The protein below binds the small molecule below.
Small molecule (SMILES): O=CCCCCO

Binding-site contacts:
Ligand atom O1 contacts residue LEU258 of chain 1.A at 3.4 Å.
Ligand atom C3 contacts residue ASP79 of chain 1.A at 4.5 Å.
Ligand atom O5 contacts residue ASP107 of chain 1.A at 3.8 Å.
Ligand atom C4 contacts residue CYS144 of chain 1.A at 4.5 Å (hydrophobic).
Ligand atom O1 contacts residue TYR68 of chain 1.A at 3.9 Å.
Ligand atom C2 contacts residue GLY145 of chain 1.A at 3.7 Å.
Ligand atom C5 contacts residue ASN231 of chain 1.A at 4.0 Å.
Ligand atom O5 contacts residue ARG179 of chain 1.A at 3.5 Å (salt-bridge).
Ligand atom C5 contacts residue ILE233 of chain 1.A at 4.2 Å (hydrophobic).
Ligand atom C4 contacts residue GLY145 of chain 1.A at 4.1 Å.
Ligand atom O1 contacts residue HIS146 of chain 1.A at 4.3 Å.
Ligand atom C5 contacts residue SER257 of chain 1.A at 3.9 Å.
Ligand atom O1 contacts residue ILE233 of chain 1.A at 3.6 Å.
Ligand atom C3 contacts residue ARG179 of chain 1.A at 4.4 Å.
Ligand atom O1 contacts residue CYS144 of chain 1.A at 2.6 Å (h-bond).
Ligand atom C1 contacts residue TYR68 of chain 1.A at 3.7 Å (hydrophobic).
Ligand atom C5 contacts residue MG1 of chain 1.C at 4.5 Å.
Ligand atom C5 contacts residue ARG179 of chain 1.A at 4.2 Å.
Ligand atom C4 contacts residue ASN231 of chain 1.A at 3.5 Å.
Ligand atom C3 contacts residue ILE233 of chain 1.A at 4.0 Å (hydrophobic).
Ligand atom C3 contacts residue GLY145 of chain 1.A at 3.0 Å.
Ligand atom C1 contacts residue CYS144 of chain 1.A at 1.7 Å (hydrophobic).
Ligand atom C2 contacts residue ILE233 of chain 1.A at 2.9 Å (hydrophobic).
Ligand atom C4 contacts residue GLU209 of chain 1.A at 3.8 Å.
Ligand atom O5 contacts residue MG1 of chain 1.C at 3.7 Å.
Ligand atom C1 contacts residue HIS146 of chain 1.A at 4.2 Å.
Ligand atom C1 contacts residue LEU258 of chain 1.A at 4.2 Å (hydrophobic).
Ligand atom C2 contacts residue CYS144 of chain 1.A at 2.7 Å (hydrophobic).
Ligand atom O5 contacts residue PHE64 of chain 1.A at 4.0 Å.
Ligand atom C1 contacts residue GLY145 of chain 1.A at 3.7 Å.
Ligand atom C3 contacts residue GLU209 of chain 1.A at 4.3 Å.
Ligand atom C3 contacts residue CYS144 of chain 1.A at 3.1 Å (hydrophobic).
Ligand atom C4 contacts residue ILE233 of chain 1.A at 3.8 Å (hydrophobic).
Ligand atom C1 contacts residue ILE233 of chain 1.A at 3.8 Å (hydrophobic).
Ligand atom C2 contacts residue HIS146 of chain 1.A at 4.3 Å.
Ligand atom C4 contacts residue ARG179 of chain 1.A at 3.7 Å.
Ligand atom O5 contacts residue SER257 of chain 1.A at 4.5 Å.

Sequence of chain 1.A:
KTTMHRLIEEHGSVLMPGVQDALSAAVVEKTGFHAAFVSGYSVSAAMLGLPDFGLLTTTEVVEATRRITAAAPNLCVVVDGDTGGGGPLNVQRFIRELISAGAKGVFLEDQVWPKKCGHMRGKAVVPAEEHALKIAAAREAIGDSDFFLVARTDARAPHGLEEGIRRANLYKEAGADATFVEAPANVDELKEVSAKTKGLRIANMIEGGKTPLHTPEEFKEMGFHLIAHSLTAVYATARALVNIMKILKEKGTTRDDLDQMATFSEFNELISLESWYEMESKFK